Sequence of chain 1.B:
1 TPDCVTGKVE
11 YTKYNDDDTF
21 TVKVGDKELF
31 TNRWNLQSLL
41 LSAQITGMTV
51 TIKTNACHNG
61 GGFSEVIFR

Binding-site contacts:
Ligand atom O6 contacts residue TRP34 of chain 1.B at 3.1 Å (h-bond).
Ligand atom O3 contacts residue TRP34 of chain 1.B at 3.9 Å.
Ligand atom C5 contacts residue TRP34 of chain 1.B at 3.7 Å (hydrophobic).
Ligand atom O6 contacts residue TYR14 of chain 1.C at 3.9 Å.
Ligand atom C1 contacts residue ASN32 of chain 1.B at 3.5 Å.
Ligand atom C4 contacts residue TRP34 of chain 1.C at 4.2 Å (hydrophobic).
Ligand atom C6 contacts residue TRP34 of chain 1.B at 4.0 Å (hydrophobic).
Ligand atom C6 contacts residue TRP34 of chain 1.C at 3.7 Å (hydrophobic).
Ligand atom O4 contacts residue ARG33 of chain 1.B at 3.4 Å.
Ligand atom O2 contacts residue ASN32 of chain 1.B at 4.0 Å.
Ligand atom O5 contacts residue TRP34 of chain 1.B at 3.2 Å (h-bond).
Ligand atom C5 contacts residue TRP34 of chain 1.C at 4.2 Å (hydrophobic).
Ligand atom C5 contacts residue TRP34 of chain 1.B at 4.3 Å (hydrophobic).
Ligand atom O6 contacts residue ARG33 of chain 1.B at 3.4 Å.
Ligand atom C2 contacts residue ASN32 of chain 1.B at 3.8 Å.
Ligand atom O5 contacts residue ASN32 of chain 1.B at 3.9 Å.
Ligand atom O4 contacts residue ASP18 of chain 1.C at 2.9 Å (salt-bridge).
Ligand atom C2 contacts residue ARG33 of chain 1.B at 4.5 Å.
Ligand atom C4 contacts residue ASP18 of chain 1.C at 3.8 Å.
Ligand atom C1 contacts residue TRP34 of chain 1.B at 4.0 Å (hydrophobic).
Ligand atom C6 contacts residue TRP34 of chain 1.B at 4.0 Å (hydrophobic).
Ligand atom O6 contacts residue ASP18 of chain 1.C at 4.2 Å.
Ligand atom O3 contacts residue ASP18 of chain 1.C at 4.5 Å.
Ligand atom O5 contacts residue ARG33 of chain 1.B at 3.8 Å.
Ligand atom C3 contacts residue TRP34 of chain 1.B at 3.6 Å (hydrophobic).
Ligand atom O6 contacts residue ASN35 of chain 1.B at 3.1 Å (h-bond).
Ligand atom C1 contacts residue ARG33 of chain 1.B at 4.4 Å.
Ligand atom C4 contacts residue TRP34 of chain 1.B at 3.6 Å (hydrophobic).
Ligand atom O6 contacts residue TRP34 of chain 1.B at 4.5 Å.
Ligand atom C6 contacts residue ASN35 of chain 1.B at 3.7 Å.

Sequence of chain 1.C:
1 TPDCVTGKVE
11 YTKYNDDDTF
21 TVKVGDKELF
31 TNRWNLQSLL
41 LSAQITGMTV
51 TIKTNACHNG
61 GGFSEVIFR

A protein and the small-molecule ligand that binds it are described below.
Small molecule (SMILES): OC[C@H]1O[C@H](O[C@@H]2[C@H](O)[C@@H](O)[C@H](O)O[C@@H]2CO)[C@H](O)[C@@H](O)[C@H]1O